Sequence of chain 1.A:
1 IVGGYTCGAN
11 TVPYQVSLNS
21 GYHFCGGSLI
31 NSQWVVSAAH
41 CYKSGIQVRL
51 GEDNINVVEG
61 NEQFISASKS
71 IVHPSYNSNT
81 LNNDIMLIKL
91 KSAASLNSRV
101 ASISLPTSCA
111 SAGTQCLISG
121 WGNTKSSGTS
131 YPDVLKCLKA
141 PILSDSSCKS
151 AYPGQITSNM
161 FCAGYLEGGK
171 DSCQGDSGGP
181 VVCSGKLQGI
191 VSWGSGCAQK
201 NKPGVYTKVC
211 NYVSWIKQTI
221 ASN

This small molecule binds to this protein.
Small molecule (SMILES): CC(C)COc1cccc(-c2nc3cc(C(N)=[NH2+])c(F)cc3[nH]2)c1[O-]

Binding-site contacts:
Ligand atom C4' contacts residue GLN174 of chain 1.A at 3.0 Å.
Ligand atom C1 contacts residue SER172 of chain 1.A at 3.8 Å.
Ligand atom C40 contacts residue HIS40 of chain 1.A at 3.8 Å.
Ligand atom N4 contacts residue GLN174 of chain 1.A at 3.6 Å.
Ligand atom C2 contacts residue TRP193 of chain 1.A at 3.4 Å (hydrophobic).
Ligand atom C4 contacts residue SER192 of chain 1.A at 3.7 Å.
Ligand atom N3 contacts residue SER177 of chain 1.A at 3.2 Å (h-bond).
Ligand atom C7 contacts residue GLY196 of chain 1.A at 3.8 Å.
Ligand atom C1 contacts residue TRP193 of chain 1.A at 3.7 Å (hydrophobic).
Ligand atom O6' contacts residue SER177 of chain 1.A at 2.3 Å (h-bond).
Ligand atom C6' contacts residue HIS40 of chain 1.A at 3.8 Å.
Ligand atom C6 contacts residue GLY196 of chain 1.A at 3.6 Å.
Ligand atom N2 contacts residue GLY204 of chain 1.A at 3.2 Å.
Ligand atom N1 contacts residue ASP171 of chain 1.A at 2.9 Å (salt-bridge).
Ligand atom C6' contacts residue SER177 of chain 1.A at 3.4 Å.
Ligand atom C3' contacts residue GLN174 of chain 1.A at 3.0 Å.
Ligand atom N1 contacts residue GLY194 of chain 1.A at 3.6 Å.
Ligand atom C7 contacts residue ASP171 of chain 1.A at 3.4 Å.
Ligand atom C2 contacts residue SER172 of chain 1.A at 3.6 Å.
Ligand atom C1 contacts residue GLY194 of chain 1.A at 3.8 Å.
Ligand atom N2 contacts residue SER172 of chain 1.A at 2.9 Å (h-bond).
Ligand atom C7 contacts residue SER172 of chain 1.A at 3.4 Å.
Ligand atom F2 contacts residue VAL191 of chain 1.A at 3.4 Å.
Ligand atom C3 contacts residue SER192 of chain 1.A at 3.4 Å.
Ligand atom O5' contacts residue HIS40 of chain 1.A at 3.6 Å.
Ligand atom N3 contacts residue SER192 of chain 1.A at 3.6 Å (h-bond).
Ligand atom N1 contacts residue GLY196 of chain 1.A at 2.7 Å (h-bond).
Ligand atom N1 contacts residue CYS197 of chain 1.A at 3.8 Å.
Ligand atom C6 contacts residue CYS197 of chain 1.A at 3.8 Å (hydrophobic).
Ligand atom C8 contacts residue GLN174 of chain 1.A at 3.7 Å.
Ligand atom N1 contacts residue SER172 of chain 1.A at 3.8 Å.
Ligand atom C2' contacts residue GLN174 of chain 1.A at 3.5 Å.
Ligand atom C40 contacts residue CYS25 of chain 1.A at 3.1 Å (hydrophobic).
Ligand atom C3 contacts residue TRP193 of chain 1.A at 3.5 Å (hydrophobic).
Ligand atom C3 contacts residue VAL191 of chain 1.A at 3.6 Å (hydrophobic).
Ligand atom F2 contacts residue TRP193 of chain 1.A at 3.2 Å.
Ligand atom O6' contacts residue HIS40 of chain 1.A at 2.7 Å (h-bond).
Ligand atom C1' contacts residue GLN174 of chain 1.A at 3.7 Å.
Ligand atom N2 contacts residue ASP171 of chain 1.A at 2.9 Å (salt-bridge).
Ligand atom F2 contacts residue SER172 of chain 1.A at 2.9 Å.